A small-molecule ligand and the protein it binds are described below.
Small molecule (SMILES): Nc1ccn([C@H]2C[C@H](O)[C@@H](COP(=O)(O)O)O2)c(=O)n1

Sequence of chain 1.A:
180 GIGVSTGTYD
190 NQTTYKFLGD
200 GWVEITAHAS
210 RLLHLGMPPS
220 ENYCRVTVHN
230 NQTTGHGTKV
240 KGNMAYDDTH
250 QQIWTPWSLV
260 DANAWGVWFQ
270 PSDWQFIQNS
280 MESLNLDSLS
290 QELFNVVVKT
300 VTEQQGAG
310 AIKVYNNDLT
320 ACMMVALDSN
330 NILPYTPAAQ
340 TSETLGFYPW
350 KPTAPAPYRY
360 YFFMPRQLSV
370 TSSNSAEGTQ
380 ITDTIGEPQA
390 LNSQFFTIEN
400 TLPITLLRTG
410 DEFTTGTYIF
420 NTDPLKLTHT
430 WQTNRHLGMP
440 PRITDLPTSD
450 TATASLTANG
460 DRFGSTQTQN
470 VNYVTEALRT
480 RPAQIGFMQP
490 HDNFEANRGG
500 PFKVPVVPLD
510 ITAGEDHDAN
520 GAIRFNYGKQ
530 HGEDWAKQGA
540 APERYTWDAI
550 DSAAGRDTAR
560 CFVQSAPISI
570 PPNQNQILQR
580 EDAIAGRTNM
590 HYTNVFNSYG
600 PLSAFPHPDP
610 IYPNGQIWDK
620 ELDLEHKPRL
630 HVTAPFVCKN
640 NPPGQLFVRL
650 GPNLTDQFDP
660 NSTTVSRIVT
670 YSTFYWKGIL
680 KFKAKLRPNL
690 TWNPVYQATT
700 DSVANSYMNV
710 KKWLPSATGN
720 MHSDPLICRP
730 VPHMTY

Binding-site contacts:
Ligand atom C3' contacts residue LYS682 of chain 1.A at 3.8 Å.
Ligand atom N4 contacts residue GLY198 of chain 1.A at 3.8 Å.
Ligand atom C3' contacts residue TRP201 of chain 1.A at 4.1 Å (hydrophobic).
Ligand atom O2 contacts residue LEU197 of chain 1.A at 4.0 Å.
Ligand atom OP1 contacts residue PRO423 of chain 1.A at 3.6 Å.
Ligand atom C2' contacts residue TRP201 of chain 1.A at 3.6 Å (hydrophobic).
Ligand atom C6 contacts residue TRP201 of chain 1.A at 3.5 Å (hydrophobic).
Ligand atom N1 contacts residue TRP201 of chain 1.A at 4.0 Å.
Ligand atom N4 contacts residue ASP199 of chain 1.A at 4.0 Å.
Ligand atom N3 contacts residue TRP201 of chain 1.A at 3.6 Å.
Ligand atom O2 contacts residue LYS682 of chain 1.A at 4.2 Å.
Ligand atom C5' contacts residue TRP201 of chain 1.A at 3.5 Å (hydrophobic).
Ligand atom O4' contacts residue TRP201 of chain 1.A at 4.5 Å.
Ligand atom C1' contacts residue LYS682 of chain 1.A at 4.5 Å.
Ligand atom C2 contacts residue TRP201 of chain 1.A at 3.9 Å (hydrophobic).
Ligand atom C2' contacts residue LYS682 of chain 1.A at 3.6 Å.
Ligand atom C4' contacts residue TRP201 of chain 1.A at 4.3 Å (hydrophobic).
Ligand atom C5 contacts residue TRP201 of chain 1.A at 3.4 Å (hydrophobic).
Ligand atom O3' contacts residue LYS682 of chain 1.A at 3.1 Å (salt-bridge).
Ligand atom C4 contacts residue TRP201 of chain 1.A at 3.3 Å (hydrophobic).
Ligand atom O5' contacts residue TRP201 of chain 1.A at 3.6 Å.
Ligand atom C1' contacts residue TRP201 of chain 1.A at 4.5 Å (hydrophobic).
Ligand atom O2 contacts residue TRP201 of chain 1.A at 4.3 Å.
Ligand atom N4 contacts residue TRP201 of chain 1.A at 3.8 Å.